Sequence of chain 1.A:
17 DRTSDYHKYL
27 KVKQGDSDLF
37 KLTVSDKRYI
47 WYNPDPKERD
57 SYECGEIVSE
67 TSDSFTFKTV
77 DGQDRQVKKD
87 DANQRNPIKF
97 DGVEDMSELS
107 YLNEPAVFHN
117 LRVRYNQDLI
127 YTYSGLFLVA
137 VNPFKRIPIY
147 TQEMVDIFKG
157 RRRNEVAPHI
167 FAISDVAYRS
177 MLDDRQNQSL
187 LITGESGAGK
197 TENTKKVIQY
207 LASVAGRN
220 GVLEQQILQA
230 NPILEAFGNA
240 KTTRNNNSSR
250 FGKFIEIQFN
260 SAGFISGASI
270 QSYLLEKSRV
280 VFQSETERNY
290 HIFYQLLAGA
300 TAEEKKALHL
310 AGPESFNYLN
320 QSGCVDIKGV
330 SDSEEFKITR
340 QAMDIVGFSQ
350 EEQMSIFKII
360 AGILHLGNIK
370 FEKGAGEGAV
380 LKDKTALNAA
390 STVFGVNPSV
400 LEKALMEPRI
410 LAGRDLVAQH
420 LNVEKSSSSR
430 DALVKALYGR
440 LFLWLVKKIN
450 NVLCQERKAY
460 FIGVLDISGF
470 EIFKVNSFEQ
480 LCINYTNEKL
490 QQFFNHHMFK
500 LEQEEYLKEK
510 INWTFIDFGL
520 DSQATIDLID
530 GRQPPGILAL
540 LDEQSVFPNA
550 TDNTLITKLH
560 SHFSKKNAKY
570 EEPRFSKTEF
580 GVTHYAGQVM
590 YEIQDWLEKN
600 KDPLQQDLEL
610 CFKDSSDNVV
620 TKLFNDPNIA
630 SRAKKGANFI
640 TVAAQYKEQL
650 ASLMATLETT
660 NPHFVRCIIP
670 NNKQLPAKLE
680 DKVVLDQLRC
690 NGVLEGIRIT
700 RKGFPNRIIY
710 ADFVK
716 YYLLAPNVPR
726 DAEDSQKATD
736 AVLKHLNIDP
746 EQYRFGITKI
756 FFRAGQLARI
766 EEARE

The small molecule below binds the protein below.
Small molecule (SMILES): Nc1ncnc2c1ncn2[C@@H]1O[C@H](CO[P](=O)(O)O[P](=O)(O)O[V](=O)(O)O)[C@@H](O)[C@H]1O

Binding-site contacts:
Ligand atom O3A contacts residue GLY193 of chain 1.A at 3.4 Å.
Ligand atom C8 contacts residue ASN138 of chain 1.A at 3.2 Å.
Ligand atom C8 contacts residue GLU198 of chain 1.A at 3.2 Å.
Ligand atom O3G contacts residue MG1 of chain 1.B at 2.1 Å.
Ligand atom C1' contacts residue ASN138 of chain 1.A at 3.6 Å.
Ligand atom O1G contacts residue SER467 of chain 1.A at 3.2 Å.
Ligand atom O2B contacts residue MG1 of chain 1.B at 2.2 Å.
Ligand atom O1G contacts residue ILE466 of chain 1.A at 3.5 Å (h-bond).
Ligand atom O1A contacts residue LYS196 of chain 1.A at 3.1 Å (salt-bridge).
Ligand atom O2B contacts residue THR197 of chain 1.A at 2.7 Å (h-bond).
Ligand atom O1B contacts residue LYS196 of chain 1.A at 2.6 Å (salt-bridge).
Ligand atom C4 contacts residue ASN138 of chain 1.A at 3.5 Å.
Ligand atom O2G contacts residue SER192 of chain 1.A at 3.6 Å.
Ligand atom O3B contacts residue ASN244 of chain 1.A at 3.6 Å (h-bond).
Ligand atom O2G contacts residue SER247 of chain 1.A at 2.5 Å (h-bond).
Ligand atom O4' contacts residue ASN138 of chain 1.A at 2.9 Å (h-bond).
Ligand atom N7 contacts residue ASN138 of chain 1.A at 3.5 Å (h-bond).
Ligand atom O1G contacts residue GLY468 of chain 1.A at 2.5 Å (h-bond).
Ligand atom O3B contacts residue SER192 of chain 1.A at 3.6 Å.
Ligand atom PB contacts residue MG1 of chain 1.B at 3.4 Å.
Ligand atom O4' contacts residue PHE140 of chain 1.A at 3.5 Å.
Ligand atom O3B contacts residue GLY193 of chain 1.A at 2.6 Å (h-bond).
Ligand atom C2 contacts residue LYS141 of chain 1.A at 3.3 Å.
Ligand atom O3A contacts residue ASN244 of chain 1.A at 2.8 Å (h-bond).
Ligand atom N7 contacts residue GLU198 of chain 1.A at 3.4 Å.
Ligand atom N9 contacts residue ASN138 of chain 1.A at 3.1 Å (h-bond).
Ligand atom O1A contacts residue GLY195 of chain 1.A at 3.2 Å.
Ligand atom O3G contacts residue SER248 of chain 1.A at 2.6 Å (h-bond).
Ligand atom O1B contacts residue GLY195 of chain 1.A at 2.8 Å (h-bond).
Ligand atom C5 contacts residue ASN138 of chain 1.A at 3.6 Å.
Ligand atom N6 contacts residue TYR146 of chain 1.A at 3.1 Å (h-bond).
Ligand atom N1 contacts residue PRO139 of chain 1.A at 3.6 Å.
Ligand atom PB contacts residue ASN244 of chain 1.A at 3.6 Å.
Ligand atom O1A contacts residue THR197 of chain 1.A at 2.9 Å (h-bond).
Ligand atom O1B contacts residue ALA194 of chain 1.A at 3.2 Å (h-bond).
Ligand atom O1G contacts residue LYS196 of chain 1.A at 3.5 Å.
Ligand atom O1A contacts residue GLU198 of chain 1.A at 3.5 Å (salt-bridge).
Ligand atom VG contacts residue GLY193 of chain 1.A at 3.6 Å.
Ligand atom O3G contacts residue SER247 of chain 1.A at 3.6 Å.
Ligand atom O2A contacts residue ASN246 of chain 1.A at 3.6 Å.